Sequence of chain 1.B:
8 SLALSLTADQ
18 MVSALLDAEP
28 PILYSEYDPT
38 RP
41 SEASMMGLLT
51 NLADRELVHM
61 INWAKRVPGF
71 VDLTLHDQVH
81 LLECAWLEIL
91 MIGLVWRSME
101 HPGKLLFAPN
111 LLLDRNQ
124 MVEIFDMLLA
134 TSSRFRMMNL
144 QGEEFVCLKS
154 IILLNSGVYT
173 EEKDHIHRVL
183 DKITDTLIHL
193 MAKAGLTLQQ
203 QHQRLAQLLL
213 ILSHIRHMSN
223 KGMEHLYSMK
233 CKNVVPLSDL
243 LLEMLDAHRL

Binding-site contacts:
Ligand atom N contacts residue GLU245 of chain 1.B at 2.8 Å (salt-bridge).
Ligand atom N contacts residue GLU245 of chain 1.B at 4.2 Å.
Ligand atom CG1 contacts residue GLU245 of chain 1.B at 3.3 Å.
Ligand atom CD1 contacts residue ILE61 of chain 1.B at 3.4 Å (hydrophobic).
Ligand atom CD1 contacts residue LEU82 of chain 1.B at 4.0 Å (hydrophobic).
Ligand atom C contacts residue LYS65 of chain 1.B at 3.8 Å.
Ligand atom CD1 contacts residue GLU245 of chain 1.B at 3.7 Å.
Ligand atom CD2 contacts residue PHE70 of chain 1.B at 4.3 Å (hydrophobic).
Ligand atom CD1 contacts residue ASP241 of chain 1.B at 3.6 Å.
Ligand atom CG2 contacts residue LEU242 of chain 1.B at 3.8 Å (hydrophobic).
Ligand atom CD1 contacts residue MET246 of chain 1.B at 3.4 Å (hydrophobic).
Ligand atom CD1 contacts residue VAL79 of chain 1.B at 3.6 Å (hydrophobic).
Ligand atom NE2 contacts residue LEU75 of chain 1.B at 4.0 Å.
Ligand atom CB contacts residue ILE61 of chain 1.B at 4.0 Å (hydrophobic).
Ligand atom CD2 contacts residue VAL79 of chain 1.B at 3.6 Å (hydrophobic).
Ligand atom CD1 contacts residue LEU242 of chain 1.B at 3.7 Å (hydrophobic).
Ligand atom CB contacts residue VAL79 of chain 1.B at 4.0 Å (hydrophobic).
Ligand atom CD2 contacts residue ILE61 of chain 1.B at 3.9 Å (hydrophobic).
Ligand atom C contacts residue LYS65 of chain 1.B at 3.7 Å.
Ligand atom CD2 contacts residue GLU83 of chain 1.B at 3.6 Å.
Ligand atom CD2 contacts residue GLN78 of chain 1.B at 3.5 Å.
Ligand atom CD2 contacts residue LEU75 of chain 1.B at 4.1 Å (hydrophobic).
Ligand atom N contacts residue LEU242 of chain 1.B at 4.0 Å.
Ligand atom CG contacts residue ILE61 of chain 1.B at 4.0 Å (hydrophobic).
Ligand atom CA contacts residue VAL79 of chain 1.B at 3.9 Å (hydrophobic).
Ligand atom CD2 contacts residue LEU82 of chain 1.B at 4.0 Å (hydrophobic).
Ligand atom CD1 contacts residue LEU242 of chain 1.B at 4.2 Å (hydrophobic).
Ligand atom N contacts residue ILE61 of chain 1.B at 4.3 Å.
Ligand atom CD2 contacts residue MET246 of chain 1.B at 3.4 Å (hydrophobic).
Ligand atom CB contacts residue MET246 of chain 1.B at 3.8 Å (hydrophobic).
Ligand atom CA contacts residue GLU245 of chain 1.B at 3.8 Å.
Ligand atom CD2 contacts residue VAL79 of chain 1.B at 4.2 Å (hydrophobic).
Ligand atom CA contacts residue GLU245 of chain 1.B at 3.5 Å.
Ligand atom CA contacts residue LYS65 of chain 1.B at 3.8 Å.
Ligand atom CB contacts residue LEU242 of chain 1.B at 3.9 Å (hydrophobic).
Ligand atom CD1 contacts residue GLN78 of chain 1.B at 4.0 Å.
Ligand atom CG contacts residue MET246 of chain 1.B at 3.7 Å (hydrophobic).
Ligand atom C contacts residue GLU245 of chain 1.B at 3.6 Å.
Ligand atom O contacts residue LYS65 of chain 1.B at 3.2 Å (salt-bridge).
Ligand atom CB contacts residue GLU245 of chain 1.B at 3.6 Å.

This protein binds this small molecule.
Small molecule (SMILES): CC[C@H](C)[C@H](NC(=O)[C@H](C)N)C(=O)N[C@@H](CC(C)C)C(=O)N[C@@H](CC1=NC=NC1)C(=O)N[C@@H](CCCN=C(N)N)C(=O)N[C@@H](CC(C)C)C(=O)N[C@@H](CC(C)C)C(=O)N[C@@H](CCC(N)=O)C(=O)N[C@H](C=O)CC(=O)O